Binding-site contacts:
Ligand atom O7 contacts residue ASN362 of chain 1.A at 3.2 Å (h-bond).
Ligand atom C8 contacts residue SER31 of chain 1.I at 3.7 Å.
Ligand atom O3 contacts residue SER31 of chain 1.I at 4.2 Å.
Ligand atom O6 contacts residue SER30 of chain 1.I at 3.5 Å (h-bond).
Ligand atom C3 contacts residue ASN362 of chain 1.A at 3.8 Å.
Ligand atom C4 contacts residue PHE105 of chain 1.H at 4.5 Å (hydrophobic).
Ligand atom C4 contacts residue VAL386 of chain 1.A at 4.0 Å (hydrophobic).
Ligand atom O5 contacts residue GLU359 of chain 1.A at 4.3 Å.
Ligand atom O6 contacts residue GLY358 of chain 1.A at 4.1 Å.
Ligand atom O7 contacts residue SER32 of chain 1.I at 3.1 Å.
Ligand atom C2 contacts residue ASN362 of chain 1.A at 2.5 Å.
Ligand atom C6 contacts residue VAL386 of chain 1.A at 4.1 Å (hydrophobic).
Ligand atom C5 contacts residue PHE105 of chain 1.H at 4.4 Å (hydrophobic).
Ligand atom N2 contacts residue ASN362 of chain 1.A at 3.1 Å (h-bond).
Ligand atom C6 contacts residue GLY358 of chain 1.A at 3.9 Å.
Ligand atom C6 contacts residue GLY358 of chain 1.A at 4.0 Å.
Ligand atom C1 contacts residue GLY358 of chain 1.A at 4.1 Å.
Ligand atom O5 contacts residue GLY358 of chain 1.A at 4.1 Å.
Ligand atom C7 contacts residue SER32 of chain 1.I at 3.8 Å.
Ligand atom O5 contacts residue SER30 of chain 1.I at 4.1 Å.
Ligand atom C5 contacts residue GLY358 of chain 1.A at 4.4 Å.
Ligand atom C6 contacts residue PHE105 of chain 1.H at 4.1 Å (hydrophobic).
Ligand atom C8 contacts residue GLU359 of chain 1.A at 4.1 Å.
Ligand atom C7 contacts residue SER31 of chain 1.I at 4.2 Å.
Ligand atom O5 contacts residue GLY358 of chain 1.A at 3.8 Å.
Ligand atom C4 contacts residue ASN362 of chain 1.A at 4.3 Å.
Ligand atom O4 contacts residue VAL386 of chain 1.A at 3.3 Å.
Ligand atom C8 contacts residue SER32 of chain 1.I at 4.2 Å.
Ligand atom C6 contacts residue TYR33 of chain 1.I at 4.3 Å (hydrophobic).
Ligand atom C5 contacts residue GLY358 of chain 1.A at 3.9 Å.
Ligand atom O6 contacts residue TYR33 of chain 1.I at 3.9 Å.
Ligand atom C6 contacts residue SER30 of chain 1.I at 4.4 Å.
Ligand atom C5 contacts residue ASN362 of chain 1.A at 3.7 Å.
Ligand atom C7 contacts residue ASN362 of chain 1.A at 3.4 Å.
Ligand atom C8 contacts residue GLY51 of chain 1.I at 4.2 Å.
Ligand atom N2 contacts residue SER31 of chain 1.I at 4.3 Å.
Ligand atom C1 contacts residue ASN362 of chain 1.A at 1.5 Å.
Ligand atom N2 contacts residue SER32 of chain 1.I at 4.4 Å.
Ligand atom O5 contacts residue ASN362 of chain 1.A at 2.4 Å (h-bond).
Ligand atom O3 contacts residue SER30 of chain 1.I at 3.9 Å.

Sequence of chain 1.I:
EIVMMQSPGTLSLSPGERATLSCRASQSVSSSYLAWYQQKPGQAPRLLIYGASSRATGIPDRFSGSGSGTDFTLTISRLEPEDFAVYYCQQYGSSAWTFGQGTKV

Sequence of chain 1.H:
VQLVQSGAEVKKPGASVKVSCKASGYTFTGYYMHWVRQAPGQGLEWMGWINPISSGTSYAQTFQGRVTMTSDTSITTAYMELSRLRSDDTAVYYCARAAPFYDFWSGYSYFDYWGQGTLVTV

A small-molecule ligand and the protein it binds are described below.
Small molecule (SMILES): CC(=O)N[C@H]1[C@H](O[C@H]2[C@H](O)[C@@H](NC(C)=O)CO[C@@H]2CO[C@@H]2O[C@@H](C)[C@@H](O)[C@@H](O)[C@@H]2O)O[C@H](CO)[C@@H](O[C@@H]2O[C@H](CO)[C@@H](O)[C@H](O)[C@@H]2O)[C@@H]1O

Sequence of chain 1.A:
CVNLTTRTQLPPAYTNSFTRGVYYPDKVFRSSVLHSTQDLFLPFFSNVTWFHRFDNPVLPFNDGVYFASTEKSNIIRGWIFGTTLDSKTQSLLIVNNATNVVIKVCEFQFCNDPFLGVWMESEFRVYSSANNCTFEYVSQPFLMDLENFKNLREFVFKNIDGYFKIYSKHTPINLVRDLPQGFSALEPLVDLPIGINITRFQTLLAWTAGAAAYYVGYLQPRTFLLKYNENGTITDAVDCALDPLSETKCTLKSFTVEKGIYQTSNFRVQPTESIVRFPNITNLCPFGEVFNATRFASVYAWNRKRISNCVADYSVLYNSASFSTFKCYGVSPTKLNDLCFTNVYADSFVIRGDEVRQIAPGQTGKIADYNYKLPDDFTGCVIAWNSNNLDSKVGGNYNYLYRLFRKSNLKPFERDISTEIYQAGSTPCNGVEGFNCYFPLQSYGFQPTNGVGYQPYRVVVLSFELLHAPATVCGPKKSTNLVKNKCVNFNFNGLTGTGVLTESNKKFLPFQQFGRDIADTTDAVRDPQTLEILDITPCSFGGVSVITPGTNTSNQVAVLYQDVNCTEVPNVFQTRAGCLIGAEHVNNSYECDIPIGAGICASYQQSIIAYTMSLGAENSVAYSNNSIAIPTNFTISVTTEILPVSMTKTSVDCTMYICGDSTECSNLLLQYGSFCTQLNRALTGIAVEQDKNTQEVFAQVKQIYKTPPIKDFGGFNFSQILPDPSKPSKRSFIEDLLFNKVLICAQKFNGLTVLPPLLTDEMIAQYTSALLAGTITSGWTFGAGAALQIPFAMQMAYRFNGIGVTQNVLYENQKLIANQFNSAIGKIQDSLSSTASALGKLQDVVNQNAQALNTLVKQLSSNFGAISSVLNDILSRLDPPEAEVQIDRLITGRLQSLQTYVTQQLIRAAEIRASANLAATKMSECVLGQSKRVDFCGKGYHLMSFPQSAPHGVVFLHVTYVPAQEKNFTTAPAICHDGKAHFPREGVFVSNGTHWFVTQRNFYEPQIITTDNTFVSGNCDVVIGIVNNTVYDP